Sequence of chain 51.A:
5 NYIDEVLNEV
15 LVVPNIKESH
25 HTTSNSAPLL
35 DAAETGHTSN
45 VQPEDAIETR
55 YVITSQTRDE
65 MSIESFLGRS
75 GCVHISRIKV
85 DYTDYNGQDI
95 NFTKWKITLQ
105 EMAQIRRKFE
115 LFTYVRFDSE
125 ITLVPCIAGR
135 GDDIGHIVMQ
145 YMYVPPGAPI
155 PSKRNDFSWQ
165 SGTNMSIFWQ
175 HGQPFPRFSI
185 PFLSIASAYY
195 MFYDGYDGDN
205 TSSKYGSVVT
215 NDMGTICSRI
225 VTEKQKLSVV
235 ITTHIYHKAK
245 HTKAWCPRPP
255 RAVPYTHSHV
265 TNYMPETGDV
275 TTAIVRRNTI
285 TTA

Binding-site contacts:
Ligand atom O2 contacts residue MET195 of chain 51.A at 4.4 Å.
Ligand atom C7 contacts residue THR102 of chain 51.A at 4.2 Å.
Ligand atom C15 contacts residue ILE101 of chain 51.A at 4.1 Å (hydrophobic).
Ligand atom C1 contacts residue TYR194 of chain 51.A at 4.2 Å (hydrophobic).
Ligand atom C3 contacts residue PHE121 of chain 51.A at 4.4 Å (hydrophobic).
Ligand atom C11 contacts residue HIS241 of chain 51.A at 3.7 Å.
Ligand atom N5 contacts residue TYR193 of chain 51.A at 4.0 Å.
Ligand atom C7 contacts residue LEU103 of chain 51.A at 3.2 Å (hydrophobic).
Ligand atom C21 contacts residue ILE220 of chain 51.A at 3.5 Å (hydrophobic).
Ligand atom C18 contacts residue ILE220 of chain 51.A at 4.3 Å (hydrophobic).
Ligand atom C21 contacts residue ILE101 of chain 51.A at 4.0 Å (hydrophobic).
Ligand atom N5 contacts residue MET217 of chain 51.A at 3.3 Å (h-bond).
Ligand atom C13 contacts residue ILE101 of chain 51.A at 3.4 Å (hydrophobic).
Ligand atom C3 contacts residue TYR193 of chain 51.A at 3.8 Å (hydrophobic).
Ligand atom C1 contacts residue MET195 of chain 51.A at 4.3 Å (hydrophobic).
Ligand atom N4 contacts residue MET217 of chain 51.A at 3.3 Å.
Ligand atom C1 contacts residue ASN215 of chain 51.A at 3.6 Å.
Ligand atom C17 contacts residue ILE220 of chain 51.A at 3.9 Å (hydrophobic).
Ligand atom C18 contacts residue PHE182 of chain 51.A at 4.0 Å (hydrophobic).
Ligand atom C16 contacts residue ILE101 of chain 51.A at 3.5 Å (hydrophobic).
Ligand atom C14 contacts residue ILE101 of chain 51.A at 4.1 Å (hydrophobic).
Ligand atom C17 contacts residue ILE101 of chain 51.A at 3.8 Å (hydrophobic).
Ligand atom C19 contacts residue ILE125 of chain 51.A at 3.2 Å (hydrophobic).
Ligand atom O2 contacts residue TYR193 of chain 51.A at 3.4 Å.
Ligand atom C21 contacts residue TYR147 of chain 51.A at 2.7 Å (hydrophobic).
Ligand atom C1 contacts residue TYR193 of chain 51.A at 3.8 Å (hydrophobic).
Ligand atom C20 contacts residue ILE125 of chain 51.A at 3.4 Å (hydrophobic).
Ligand atom C14 contacts residue MET217 of chain 51.A at 3.9 Å (hydrophobic).
Ligand atom C3 contacts residue LEU103 of chain 51.A at 4.2 Å (hydrophobic).
Ligand atom C14 contacts residue LEU187 of chain 51.A at 4.3 Å (hydrophobic).
Ligand atom C10 contacts residue HIS241 of chain 51.A at 3.6 Å.
Ligand atom C10 contacts residue SER123 of chain 51.A at 4.2 Å.
Ligand atom C13 contacts residue THR102 of chain 51.A at 4.3 Å.
Ligand atom C6 contacts residue THR102 of chain 51.A at 4.3 Å.
Ligand atom C8 contacts residue PHE121 of chain 51.A at 4.3 Å (hydrophobic).
Ligand atom C17 contacts residue TYR147 of chain 51.A at 4.0 Å (hydrophobic).
Ligand atom N4 contacts residue TYR193 of chain 51.A at 3.5 Å.
Ligand atom C18 contacts residue ILE125 of chain 51.A at 4.2 Å (hydrophobic).
Ligand atom C16 contacts residue TYR147 of chain 51.A at 4.3 Å (hydrophobic).
Ligand atom C8 contacts residue LEU103 of chain 51.A at 3.1 Å (hydrophobic).

A protein and the small-molecule ligand that binds it are described below.
Small molecule (SMILES): COc1ccc(N2CCN(c3cccc(C)c3)CC2)nn1